The protein below binds the small molecule below.
Small molecule (SMILES): CC[C@H](C)[C@H](NC(=O)[C@@H](NC(=O)[C@H](Cc1ccccc1)NC(=O)[C@H](CC(C)C)NC(=O)[C@H](CCSC)NC=O)[C@@H](C)CC)C(=O)O

Sequence of chain 1.E:
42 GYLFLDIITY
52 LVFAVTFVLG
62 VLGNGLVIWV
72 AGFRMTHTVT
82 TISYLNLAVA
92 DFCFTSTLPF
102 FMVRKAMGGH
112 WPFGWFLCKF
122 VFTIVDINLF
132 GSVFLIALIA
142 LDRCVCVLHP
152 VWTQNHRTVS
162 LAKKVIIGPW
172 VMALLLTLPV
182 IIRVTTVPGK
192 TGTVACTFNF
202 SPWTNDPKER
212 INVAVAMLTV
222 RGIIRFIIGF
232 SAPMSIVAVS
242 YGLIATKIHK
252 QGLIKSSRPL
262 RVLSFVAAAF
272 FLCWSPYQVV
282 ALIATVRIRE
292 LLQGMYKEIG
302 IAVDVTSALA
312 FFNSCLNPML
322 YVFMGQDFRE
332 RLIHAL

Binding-site contacts:
Ligand atom O contacts residue ARG226 of chain 1.E at 2.8 Å (salt-bridge).
Ligand atom C contacts residue TYR278 of chain 1.E at 3.3 Å (hydrophobic).
Ligand atom N contacts residue PHE131 of chain 1.E at 3.2 Å.
Ligand atom SD contacts residue TRP275 of chain 1.E at 3.7 Å.
Ligand atom CG2 contacts residue ILE289 of chain 1.E at 3.6 Å (hydrophobic).
Ligand atom SD contacts residue GLN279 of chain 1.E at 3.5 Å (h-bond).
Ligand atom O contacts residue ARG222 of chain 1.E at 3.3 Å (salt-bridge).
Ligand atom CN contacts residue ARG222 of chain 1.E at 3.2 Å.
Ligand atom CD1 contacts residue PHE123 of chain 1.E at 3.4 Å (hydrophobic).
Ligand atom N contacts residue ARG222 of chain 1.E at 3.6 Å.
Ligand atom CE contacts residue GLY230 of chain 1.E at 3.5 Å.
Ligand atom N contacts residue TYR278 of chain 1.E at 2.8 Å (h-bond).
Ligand atom CG contacts residue PHE131 of chain 1.E at 3.5 Å (hydrophobic).
Ligand atom O1 contacts residue PHE131 of chain 1.E at 3.5 Å.
Ligand atom CE contacts residue VAL134 of chain 1.E at 3.7 Å (hydrophobic).
Ligand atom CG1 contacts residue PHE199 of chain 1.E at 3.2 Å (hydrophobic).
Ligand atom CB contacts residue ASP127 of chain 1.E at 3.5 Å.
Ligand atom O contacts residue TYR278 of chain 1.E at 2.4 Å (h-bond).
Ligand atom CG2 contacts residue CYS197 of chain 1.E at 3.2 Å (hydrophobic).
Ligand atom CN contacts residue ARG226 of chain 1.E at 3.5 Å.
Ligand atom C contacts residue ARG226 of chain 1.E at 3.6 Å.
Ligand atom CG contacts residue LEU130 of chain 1.E at 3.6 Å (hydrophobic).
Ligand atom C contacts residue TYR278 of chain 1.E at 3.5 Å (hydrophobic).
Ligand atom CA contacts residue TYR278 of chain 1.E at 3.6 Å (hydrophobic).
Ligand atom CE1 contacts residue ALA282 of chain 1.E at 3.5 Å (hydrophobic).
Ligand atom CA contacts residue TYR278 of chain 1.E at 3.6 Å (hydrophobic).
Ligand atom CG2 contacts residue PHE123 of chain 1.E at 3.5 Å (hydrophobic).
Ligand atom CB contacts residue TYR278 of chain 1.E at 3.4 Å (hydrophobic).
Ligand atom CG2 contacts residue LEU293 of chain 1.E at 3.7 Å (hydrophobic).
Ligand atom CD2 contacts residue PHE312 of chain 1.E at 3.3 Å (hydrophobic).
Ligand atom CN contacts residue PHE131 of chain 1.E at 3.7 Å (hydrophobic).
Ligand atom CD1 contacts residue ARG226 of chain 1.E at 3.3 Å.
Ligand atom CB contacts residue ASP127 of chain 1.E at 3.3 Å.
Ligand atom N contacts residue ASP127 of chain 1.E at 2.9 Å (salt-bridge).
Ligand atom O1 contacts residue ARG222 of chain 1.E at 3.1 Å (salt-bridge).
Ligand atom N contacts residue ASP127 of chain 1.E at 3.4 Å (salt-bridge).
Ligand atom CD2 contacts residue VAL126 of chain 1.E at 3.7 Å (hydrophobic).
Ligand atom CD1 contacts residue THR198 of chain 1.E at 3.3 Å.
Ligand atom CD1 contacts residue LEU219 of chain 1.E at 3.6 Å (hydrophobic).
Ligand atom CG1 contacts residue LEU293 of chain 1.E at 3.5 Å (hydrophobic).